The protein below binds the small molecule below.
Small molecule (SMILES): CC[C@H](C)[C@H](NC(=O)[C@H](CO)NC(=O)[C@H](Cc1ccc(O)cc1)NC(=O)[C@@H](N)Cc1ccc(O)cc1)C(=O)N[C@@H](C)C(=O)N1CCC[C@H]1C(=O)N[C@@H](CC1=NC=NC1)C(=O)N[C@@H](CO)C(=O)N[C@H](C=O)[C@@H](C)CC

Sequence of chain 1.C:
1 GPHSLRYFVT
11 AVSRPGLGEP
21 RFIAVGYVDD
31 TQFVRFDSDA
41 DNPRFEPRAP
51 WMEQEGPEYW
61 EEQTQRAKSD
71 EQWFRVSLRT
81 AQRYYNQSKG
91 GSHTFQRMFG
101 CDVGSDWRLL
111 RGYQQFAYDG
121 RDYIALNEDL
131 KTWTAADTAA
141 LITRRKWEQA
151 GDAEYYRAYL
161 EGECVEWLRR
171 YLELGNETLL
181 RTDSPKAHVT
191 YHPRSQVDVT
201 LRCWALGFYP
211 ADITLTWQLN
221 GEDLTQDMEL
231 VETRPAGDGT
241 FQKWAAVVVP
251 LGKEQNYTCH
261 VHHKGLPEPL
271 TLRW

Binding-site contacts:
Ligand atom N contacts residue TRP73 of chain 1.C at 3.3 Å (h-bond).
Ligand atom O contacts residue LYS146 of chain 1.C at 3.0 Å (salt-bridge).
Ligand atom O contacts residue ARG66 of chain 1.C at 2.8 Å (salt-bridge).
Ligand atom CB contacts residue TRP73 of chain 1.C at 3.3 Å (hydrophobic).
Ligand atom CB contacts residue ASP152 of chain 1.C at 3.3 Å.
Ligand atom OH contacts residue VAL9 of chain 1.C at 3.5 Å.
Ligand atom CA contacts residue GLN63 of chain 1.C at 3.4 Å.
Ligand atom N contacts residue GLN63 of chain 1.C at 2.9 Å (h-bond).
Ligand atom CZ contacts residue ASP70 of chain 1.C at 3.2 Å.
Ligand atom O contacts residue TYR84 of chain 1.C at 3.2 Å (h-bond).
Ligand atom CG2 contacts residue SER77 of chain 1.C at 3.5 Å.
Ligand atom CB contacts residue THR143 of chain 1.C at 3.4 Å.
Ligand atom CG contacts residue TRP167 of chain 1.C at 3.4 Å (hydrophobic).
Ligand atom N contacts residue TYR7 of chain 1.C at 2.5 Å (h-bond).
Ligand atom CE1 contacts residue ASP70 of chain 1.C at 3.3 Å.
Ligand atom O contacts residue TRP147 of chain 1.C at 3.3 Å.
Ligand atom CB contacts residue TYR156 of chain 1.C at 3.3 Å (hydrophobic).
Ligand atom CD1 contacts residue SER77 of chain 1.C at 3.5 Å.
Ligand atom O contacts residue TRP147 of chain 1.C at 3.0 Å (h-bond).
Ligand atom N contacts residue ASP70 of chain 1.C at 3.4 Å (salt-bridge).
Ligand atom ND1 contacts residue ASP152 of chain 1.C at 2.9 Å (salt-bridge).
Ligand atom O contacts residue ARG97 of chain 1.C at 3.2 Å (salt-bridge).
Ligand atom CD2 contacts residue ARG66 of chain 1.C at 3.4 Å.
Ligand atom CD contacts residue TYR156 of chain 1.C at 3.3 Å (hydrophobic).
Ligand atom O contacts residue TYR159 of chain 1.C at 2.9 Å (h-bond).
Ligand atom CD1 contacts residue TRP167 of chain 1.C at 3.4 Å (hydrophobic).
Ligand atom CE1 contacts residue ASP152 of chain 1.C at 3.4 Å.
Ligand atom CA contacts residue TYR156 of chain 1.C at 3.4 Å (hydrophobic).
Ligand atom O contacts residue TRP73 of chain 1.C at 2.7 Å (h-bond).
Ligand atom OH contacts residue ASP70 of chain 1.C at 2.2 Å (salt-bridge).
Ligand atom N contacts residue TYR171 of chain 1.C at 2.7 Å (h-bond).
Ligand atom CG contacts residue ASP152 of chain 1.C at 3.5 Å.
Ligand atom C contacts residue TRP73 of chain 1.C at 3.1 Å (hydrophobic).
Ligand atom CA contacts residue TRP73 of chain 1.C at 3.2 Å (hydrophobic).
Ligand atom C contacts residue TYR7 of chain 1.C at 3.3 Å (hydrophobic).
Ligand atom CA contacts residue TYR7 of chain 1.C at 3.2 Å (hydrophobic).
Ligand atom CB contacts residue TYR159 of chain 1.C at 3.3 Å (hydrophobic).
Ligand atom O contacts residue TRP73 of chain 1.C at 3.3 Å.
Ligand atom C contacts residue THR143 of chain 1.C at 3.1 Å.
Ligand atom CE2 contacts residue ARG66 of chain 1.C at 3.4 Å.